This small molecule binds to this protein.
Small molecule (SMILES): Nc1nc2c(ncn2[C@@H]2O[C@@H]3COP(=O)(O)O[C@H]4[C@@H](O)[C@H](n5cnc6c(N)ncnc65)O[C@@H]4COP(=O)(O)O[C@H]3[C@H]2O)c(=O)[nH]1

Binding-site contacts:
Ligand atom N7 contacts residue TYR277 of chain 1.B at 3.5 Å.
Ligand atom O4' contacts residue SER275 of chain 1.B at 2.9 Å (h-bond).
Ligand atom C5' contacts residue SER275 of chain 1.B at 3.7 Å.
Ligand atom OAH contacts residue GLY145 of chain 1.B at 3.3 Å (h-bond).
Ligand atom C4 contacts residue ARG217 of chain 1.B at 3.7 Å.
Ligand atom CBA contacts residue SER221 of chain 1.B at 3.8 Å.
Ligand atom C4 contacts residue TYR277 of chain 1.B at 3.6 Å (hydrophobic).
Ligand atom NAT contacts residue SER219 of chain 1.B at 3.5 Å (h-bond).
Ligand atom NAT contacts residue MET70 of chain 1.B at 3.5 Å.
Ligand atom OAV contacts residue PRO147 of chain 1.B at 3.5 Å.
Ligand atom NAS contacts residue THR162 of chain 1.B at 3.6 Å.
Ligand atom PBR contacts residue LYS203 of chain 1.B at 3.8 Å.
Ligand atom CAL contacts residue PRO147 of chain 1.B at 3.6 Å (hydrophobic).
Ligand atom C2 contacts residue TYR277 of chain 1.B at 3.8 Å (hydrophobic).
Ligand atom OAX contacts residue ALA148 of chain 1.B at 3.5 Å.
Ligand atom N6 contacts residue TYR277 of chain 1.B at 3.3 Å.
Ligand atom OAC contacts residue SER219 of chain 1.B at 2.6 Å (h-bond).
Ligand atom OAH contacts residue LYS203 of chain 1.B at 2.6 Å (salt-bridge).
Ligand atom O5' contacts residue SER275 of chain 1.B at 3.5 Å (h-bond).
Ligand atom CBO contacts residue THR162 of chain 1.B at 3.6 Å.
Ligand atom OAI contacts residue SER275 of chain 1.B at 3.6 Å.
Ligand atom N1 contacts residue TYR277 of chain 1.B at 3.6 Å.
Ligand atom OAD contacts residue LYS203 of chain 1.B at 3.6 Å.
Ligand atom CBC contacts residue SER219 of chain 1.B at 3.4 Å.
Ligand atom C8 contacts residue TYR277 of chain 1.B at 3.7 Å (hydrophobic).
Ligand atom NAA contacts residue MET70 of chain 1.B at 3.5 Å (h-bond).
Ligand atom OAD contacts residue ARG217 of chain 1.B at 2.8 Å (salt-bridge).
Ligand atom NAT contacts residue SER221 of chain 1.B at 2.9 Å (h-bond).
Ligand atom C2 contacts residue ARG217 of chain 1.B at 3.7 Å.
Ligand atom NAR contacts residue ARG217 of chain 1.B at 3.0 Å (salt-bridge).
Ligand atom OAG contacts residue ASP68 of chain 1.B at 3.4 Å (salt-bridge).
Ligand atom OAX contacts residue PRO147 of chain 1.B at 3.5 Å.
Ligand atom CAL contacts residue ARG217 of chain 1.B at 3.2 Å.
Ligand atom OAC contacts residue SER221 of chain 1.B at 3.8 Å.
Ligand atom CBC contacts residue SER221 of chain 1.B at 3.8 Å.
Ligand atom NAA contacts residue ASP68 of chain 1.B at 3.1 Å (salt-bridge).
Ligand atom N3 contacts residue ARG217 of chain 1.B at 3.6 Å (salt-bridge).
Ligand atom C6 contacts residue TYR277 of chain 1.B at 3.4 Å (hydrophobic).
Ligand atom CAN contacts residue SER146 of chain 1.B at 3.8 Å.
Ligand atom C5 contacts residue TYR277 of chain 1.B at 3.5 Å (hydrophobic).

Sequence of chain 1.B:
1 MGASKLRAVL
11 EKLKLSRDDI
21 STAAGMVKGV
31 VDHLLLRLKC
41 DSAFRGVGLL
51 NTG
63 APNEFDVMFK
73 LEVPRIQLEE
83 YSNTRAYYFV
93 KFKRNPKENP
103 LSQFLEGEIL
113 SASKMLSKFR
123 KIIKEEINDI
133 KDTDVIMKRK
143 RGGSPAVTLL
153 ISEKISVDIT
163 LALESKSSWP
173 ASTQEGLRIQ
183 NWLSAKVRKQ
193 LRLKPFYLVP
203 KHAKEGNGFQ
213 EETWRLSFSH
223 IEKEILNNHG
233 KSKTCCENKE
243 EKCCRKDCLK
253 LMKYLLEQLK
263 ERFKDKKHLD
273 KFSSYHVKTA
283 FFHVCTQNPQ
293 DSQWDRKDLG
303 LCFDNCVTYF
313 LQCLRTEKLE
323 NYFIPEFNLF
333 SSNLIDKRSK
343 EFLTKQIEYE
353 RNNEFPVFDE